Binding-site contacts:
Ligand atom C2 contacts residue THR51 of chain 7.A at 4.0 Å.
Ligand atom N3 contacts residue TYR54 of chain 7.A at 3.6 Å.
Ligand atom C12 contacts residue HIS53 of chain 7.A at 3.8 Å.
Ligand atom C7 contacts residue GLU74 of chain 6.A at 3.5 Å.
Ligand atom C15 contacts residue TYR54 of chain 7.A at 3.4 Å (hydrophobic).
Ligand atom N9 contacts residue TYR54 of chain 7.A at 3.6 Å.
Ligand atom O8 contacts residue LEU72 of chain 6.A at 2.9 Å.
Ligand atom C11 contacts residue ALA18 of chain 6.A at 3.7 Å (hydrophobic).
Ligand atom C2 contacts residue GLU74 of chain 6.A at 3.6 Å.
Ligand atom N1 contacts residue VAL52 of chain 7.A at 2.7 Å (h-bond).
Ligand atom C14 contacts residue HIS53 of chain 7.A at 3.4 Å.
Ligand atom N3 contacts residue HIS53 of chain 7.A at 4.1 Å.
Ligand atom C7 contacts residue LEU73 of chain 6.A at 3.7 Å (hydrophobic).
Ligand atom BR6 contacts residue ASN71 of chain 6.A at 3.7 Å.
Ligand atom O8 contacts residue TYR54 of chain 7.A at 4.0 Å.
Ligand atom C13 contacts residue HIS53 of chain 7.A at 3.2 Å.
Ligand atom C14 contacts residue GLY55 of chain 7.A at 4.0 Å.
Ligand atom C11 contacts residue VAL48 of chain 7.A at 3.9 Å (hydrophobic).
Ligand atom C7 contacts residue LEU72 of chain 6.A at 3.8 Å (hydrophobic).
Ligand atom C4 contacts residue TYR54 of chain 7.A at 3.8 Å (hydrophobic).
Ligand atom O8 contacts residue GLU74 of chain 6.A at 3.5 Å (salt-bridge).
Ligand atom C7 contacts residue TYR54 of chain 7.A at 3.7 Å (hydrophobic).
Ligand atom C12 contacts residue ALA18 of chain 6.A at 4.0 Å (hydrophobic).
Ligand atom BR6 contacts residue ALA18 of chain 6.A at 3.5 Å.
Ligand atom BR6 contacts residue GLY17 of chain 6.A at 4.0 Å.
Ligand atom N9 contacts residue GLU74 of chain 6.A at 2.8 Å (salt-bridge).
Ligand atom C15 contacts residue HIS53 of chain 7.A at 4.2 Å.
Ligand atom N1 contacts residue TYR54 of chain 7.A at 3.9 Å.
Ligand atom C2 contacts residue TYR54 of chain 7.A at 3.5 Å (hydrophobic).
Ligand atom N1 contacts residue THR51 of chain 7.A at 3.4 Å.
Ligand atom N3 contacts residue VAL52 of chain 7.A at 3.9 Å.
Ligand atom C5 contacts residue TYR54 of chain 7.A at 3.5 Å (hydrophobic).
Ligand atom N9 contacts residue LEU72 of chain 6.A at 4.2 Å.
Ligand atom C5 contacts residue LEU72 of chain 6.A at 4.0 Å (hydrophobic).
Ligand atom O8 contacts residue LEU73 of chain 6.A at 2.6 Å (h-bond).
Ligand atom N1 contacts residue GLU74 of chain 6.A at 2.9 Å (salt-bridge).
Ligand atom BR6 contacts residue TYR54 of chain 7.A at 3.9 Å.
Ligand atom O8 contacts residue ASN71 of chain 6.A at 3.7 Å.
Ligand atom C2 contacts residue VAL52 of chain 7.A at 3.8 Å (hydrophobic).
Ligand atom BR6 contacts residue LYS100 of chain 6.A at 3.2 Å.

Sequence of chain 6.A:
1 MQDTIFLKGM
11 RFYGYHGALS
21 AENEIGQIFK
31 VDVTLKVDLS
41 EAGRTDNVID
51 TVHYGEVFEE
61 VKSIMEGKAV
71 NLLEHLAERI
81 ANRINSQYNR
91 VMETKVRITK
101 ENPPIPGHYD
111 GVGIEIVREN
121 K

A small-molecule ligand and the protein it binds are described below.
Small molecule (SMILES): Nc1nc(O)c(Br)c(-c2ccccc2)n1

Sequence of chain 7.A:
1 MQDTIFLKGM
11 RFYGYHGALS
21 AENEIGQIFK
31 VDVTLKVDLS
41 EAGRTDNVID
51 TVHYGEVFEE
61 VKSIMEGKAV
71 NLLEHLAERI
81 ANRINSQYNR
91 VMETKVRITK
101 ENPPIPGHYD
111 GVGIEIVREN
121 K